This protein binds this small molecule.
Small molecule (SMILES): OC[C@@]1(O)OC[C@H](O)[C@@H]1O

Sequence of chain 4.A:
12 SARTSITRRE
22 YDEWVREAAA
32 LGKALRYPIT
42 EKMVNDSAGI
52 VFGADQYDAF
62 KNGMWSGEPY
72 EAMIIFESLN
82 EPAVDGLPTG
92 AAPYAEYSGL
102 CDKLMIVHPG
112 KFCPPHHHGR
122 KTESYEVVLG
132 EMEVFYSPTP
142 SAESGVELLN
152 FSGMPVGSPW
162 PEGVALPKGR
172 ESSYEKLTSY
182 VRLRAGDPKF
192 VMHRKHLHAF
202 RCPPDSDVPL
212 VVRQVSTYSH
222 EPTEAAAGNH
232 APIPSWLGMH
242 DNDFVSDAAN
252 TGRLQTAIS

Binding-site contacts:
Ligand atom C3 contacts residue ASP23 of chain 4.A at 4.4 Å.
Ligand atom C2 contacts residue ARG19 of chain 4.A at 4.3 Å.
Ligand atom C4 contacts residue ARG27 of chain 4.A at 4.1 Å.
Ligand atom O4 contacts residue ASP23 of chain 4.A at 2.8 Å (salt-bridge).
Ligand atom C1 contacts residue VAL45 of chain 4.A at 3.7 Å (hydrophobic).
Ligand atom O3 contacts residue ARG27 of chain 4.A at 2.9 Å (salt-bridge).
Ligand atom C5 contacts residue ASN46 of chain 4.A at 3.4 Å.
Ligand atom O4 contacts residue ARG27 of chain 4.A at 3.2 Å (salt-bridge).
Ligand atom C2 contacts residue ASN46 of chain 4.A at 4.5 Å.
Ligand atom C5 contacts residue ARG19 of chain 4.A at 4.3 Å.
Ligand atom O2 contacts residue ARG27 of chain 4.A at 4.3 Å.
Ligand atom O1 contacts residue ASN46 of chain 4.A at 4.0 Å.
Ligand atom C5 contacts residue ASP47 of chain 4.A at 3.4 Å.
Ligand atom C4 contacts residue VAL45 of chain 4.A at 3.9 Å (hydrophobic).
Ligand atom C2 contacts residue ASP47 of chain 4.A at 3.8 Å.
Ligand atom C5 contacts residue ASP23 of chain 4.A at 3.8 Å.
Ligand atom C3 contacts residue ARG27 of chain 4.A at 4.2 Å.
Ligand atom O5 contacts residue ASP23 of chain 4.A at 4.2 Å.
Ligand atom O1 contacts residue ASP47 of chain 4.A at 3.7 Å.
Ligand atom O5 contacts residue ARG19 of chain 4.A at 3.8 Å.
Ligand atom O2 contacts residue ASP23 of chain 4.A at 3.8 Å.
Ligand atom O5 contacts residue VAL45 of chain 4.A at 4.1 Å.
Ligand atom O5 contacts residue ASN46 of chain 4.A at 3.5 Å.
Ligand atom O2 contacts residue ASP47 of chain 4.A at 4.0 Å.
Ligand atom C5 contacts residue TYR22 of chain 4.A at 3.4 Å (hydrophobic).
Ligand atom C2 contacts residue ASP23 of chain 4.A at 4.4 Å.
Ligand atom C4 contacts residue ASP23 of chain 4.A at 3.8 Å.
Ligand atom O5 contacts residue TYR22 of chain 4.A at 4.2 Å.
Ligand atom C2 contacts residue VAL45 of chain 4.A at 4.0 Å (hydrophobic).
Ligand atom O1 contacts residue VAL45 of chain 4.A at 4.4 Å.
Ligand atom O3 contacts residue ASP23 of chain 4.A at 4.2 Å.
Ligand atom C5 contacts residue VAL45 of chain 4.A at 4.1 Å (hydrophobic).
Ligand atom C1 contacts residue ASN46 of chain 4.A at 4.2 Å.
Ligand atom C3 contacts residue VAL45 of chain 4.A at 3.7 Å (hydrophobic).
Ligand atom C1 contacts residue ASP47 of chain 4.A at 4.4 Å.
Ligand atom O2 contacts residue ARG19 of chain 4.A at 3.5 Å (salt-bridge).
Ligand atom O5 contacts residue ASP47 of chain 4.A at 2.7 Å (salt-bridge).